Sequence of chain 2.A:
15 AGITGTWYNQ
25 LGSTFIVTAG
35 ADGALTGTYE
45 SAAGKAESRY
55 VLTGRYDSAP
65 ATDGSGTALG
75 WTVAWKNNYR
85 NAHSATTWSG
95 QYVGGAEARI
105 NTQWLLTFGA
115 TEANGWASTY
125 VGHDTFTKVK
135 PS

The protein below binds the small molecule below.
Small molecule (SMILES): O=C(CCCC[C@@H]1SC[C@@H]2NC(=O)N[C@@H]21)NC1CCN(c2ccncc2)CC1

Sequence of chain 1.A:
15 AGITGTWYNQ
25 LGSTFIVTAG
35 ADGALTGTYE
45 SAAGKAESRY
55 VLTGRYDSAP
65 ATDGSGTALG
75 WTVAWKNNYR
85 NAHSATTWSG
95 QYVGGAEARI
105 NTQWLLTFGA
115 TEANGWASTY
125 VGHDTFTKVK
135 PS

Binding-site contacts:
Ligand atom N02 contacts residue ASP128 of chain 2.A at 2.8 Å (salt-bridge).
Ligand atom C05 contacts residue LEU25 of chain 2.A at 3.6 Å (hydrophobic).
Ligand atom N06 contacts residue SER45 of chain 2.A at 2.9 Å (h-bond).
Ligand atom C05 contacts residue ASP128 of chain 2.A at 3.7 Å.
Ligand atom S04 contacts residue THR90 of chain 2.A at 3.3 Å (h-bond).
Ligand atom C28 contacts residue PHE112 of chain 2.A at 3.3 Å (hydrophobic).
Ligand atom C12 contacts residue TRP108 of chain 2.A at 3.3 Å (hydrophobic).
Ligand atom C25 contacts residue PHE112 of chain 2.A at 3.7 Å (hydrophobic).
Ligand atom C27 contacts residue PHE112 of chain 2.A at 3.5 Å (hydrophobic).
Ligand atom C23 contacts residue LYS49 of chain 2.A at 3.6 Å.
Ligand atom O03 contacts residue ASN23 of chain 2.A at 2.9 Å (h-bond).
Ligand atom C17 contacts residue LYS49 of chain 2.A at 3.6 Å.
Ligand atom N13 contacts residue PHE112 of chain 2.A at 3.3 Å.
Ligand atom C05 contacts residue SER45 of chain 2.A at 3.8 Å.
Ligand atom C05 contacts residue TYR43 of chain 2.A at 3.6 Å (hydrophobic).
Ligand atom C25 contacts residue TYR124 of chain 2.A at 3.5 Å (hydrophobic).
Ligand atom C14 contacts residue SER45 of chain 2.A at 3.5 Å.
Ligand atom C19 contacts residue SER88 of chain 2.A at 3.6 Å.
Ligand atom O07 contacts residue LYS49 of chain 2.A at 2.9 Å (salt-bridge).
Ligand atom C16 contacts residue TRP79 of chain 2.A at 3.7 Å (hydrophobic).
Ligand atom N06 contacts residue LEU25 of chain 2.A at 3.7 Å.
Ligand atom O03 contacts residue SER27 of chain 2.A at 2.7 Å (h-bond).
Ligand atom C21 contacts residue TYR124 of chain 2.A at 3.7 Å (hydrophobic).
Ligand atom C08 contacts residue TRP120 of chain 1.A at 3.7 Å (hydrophobic).
Ligand atom C05 contacts residue SER27 of chain 2.A at 3.6 Å.
Ligand atom S04 contacts residue TRP79 of chain 2.A at 3.6 Å.
Ligand atom C24 contacts residue PHE112 of chain 2.A at 3.6 Å (hydrophobic).
Ligand atom O03 contacts residue TYR43 of chain 2.A at 2.7 Å (h-bond).
Ligand atom O07 contacts residue GLY48 of chain 2.A at 3.5 Å.
Ligand atom C17 contacts residue TRP79 of chain 2.A at 3.6 Å (hydrophobic).
Ligand atom C14 contacts residue ALA47 of chain 2.A at 3.6 Å (hydrophobic).
Ligand atom C05 contacts residue ASN23 of chain 2.A at 3.7 Å.
Ligand atom C26 contacts residue PHE112 of chain 2.A at 3.6 Å (hydrophobic).
Ligand atom C15 contacts residue LEU110 of chain 2.A at 3.5 Å (hydrophobic).
Ligand atom C15 contacts residue TRP79 of chain 2.A at 3.7 Å (hydrophobic).
Ligand atom N02 contacts residue LEU25 of chain 2.A at 3.7 Å.
Ligand atom C10 contacts residue TRP108 of chain 2.A at 3.8 Å (hydrophobic).
Ligand atom C19 contacts residue ALA86 of chain 2.A at 3.4 Å (hydrophobic).
Ligand atom N09 contacts residue SER88 of chain 2.A at 3.1 Å (h-bond).
Ligand atom C01 contacts residue TRP120 of chain 1.A at 3.5 Å (hydrophobic).